The small molecule below binds the protein below.
Small molecule (SMILES): CC(=O)N[C@@H]1[C@@H](O)[C@H](O)[C@@H](CO)O[C@H]1O

Sequence of chain 1.A:
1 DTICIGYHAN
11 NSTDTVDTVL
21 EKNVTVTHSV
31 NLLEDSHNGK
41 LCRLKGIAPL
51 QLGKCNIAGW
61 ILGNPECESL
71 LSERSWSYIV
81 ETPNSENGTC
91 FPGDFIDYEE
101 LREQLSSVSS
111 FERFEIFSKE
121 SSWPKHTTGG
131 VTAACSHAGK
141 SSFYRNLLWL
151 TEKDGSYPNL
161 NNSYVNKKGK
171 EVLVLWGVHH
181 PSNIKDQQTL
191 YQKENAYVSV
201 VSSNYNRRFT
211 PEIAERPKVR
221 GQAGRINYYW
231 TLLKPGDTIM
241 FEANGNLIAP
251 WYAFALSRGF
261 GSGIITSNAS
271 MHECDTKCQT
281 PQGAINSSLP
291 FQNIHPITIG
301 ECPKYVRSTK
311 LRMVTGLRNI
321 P

Binding-site contacts:
Ligand atom C2 contacts residue ASN161 of chain 1.A at 2.5 Å.
Ligand atom N2 contacts residue ASN161 of chain 1.A at 2.9 Å (h-bond).
Ligand atom O5 contacts residue ASN161 of chain 1.A at 2.4 Å (h-bond).
Ligand atom C7 contacts residue ASN161 of chain 1.A at 3.2 Å.
Ligand atom O7 contacts residue ASN162 of chain 1.A at 4.1 Å.
Ligand atom C8 contacts residue ASN161 of chain 1.A at 3.4 Å.
Ligand atom C5 contacts residue ASN161 of chain 1.A at 3.7 Å.
Ligand atom C1 contacts residue ASN161 of chain 1.A at 1.4 Å.
Ligand atom C4 contacts residue ASN161 of chain 1.A at 4.3 Å.
Ligand atom O7 contacts residue ASN161 of chain 1.A at 3.4 Å (h-bond).
Ligand atom C8 contacts residue ASN162 of chain 1.A at 4.3 Å.
Ligand atom C3 contacts residue ASN161 of chain 1.A at 3.8 Å.